This protein binds this small molecule.
Small molecule (SMILES): Cn1cnc2nc(N)[nH]c(=O)c21

Binding-site contacts:
Ligand atom N11 contacts residue TYR31 of chain 1.A at 3.6 Å.
Ligand atom C9 contacts residue TYR31 of chain 1.A at 3.8 Å (hydrophobic).
Ligand atom N10 contacts residue TYR31 of chain 1.A at 3.3 Å (h-bond).

Sequence of chain 1.A:
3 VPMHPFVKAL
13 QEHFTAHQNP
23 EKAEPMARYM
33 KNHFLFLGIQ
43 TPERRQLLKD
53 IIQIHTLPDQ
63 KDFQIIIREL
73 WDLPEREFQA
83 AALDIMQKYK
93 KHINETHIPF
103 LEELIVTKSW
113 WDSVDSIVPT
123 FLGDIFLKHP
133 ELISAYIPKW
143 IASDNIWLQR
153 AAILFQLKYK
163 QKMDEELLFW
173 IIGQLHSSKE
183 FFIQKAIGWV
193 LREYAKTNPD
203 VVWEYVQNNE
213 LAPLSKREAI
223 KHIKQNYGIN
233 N